This small molecule binds to this protein.
Small molecule (SMILES): O=C(O)CCCCCNC(=O)CCCC[C@H]1[C@H]2NC(=O)N[C@H]2C[S@@]1=O

Binding-site contacts:
Ligand atom CAV contacts residue TRP98 of chain 1.A at 4.0 Å (hydrophobic).
Ligand atom NAQ contacts residue ASP118 of chain 1.A at 3.1 Å (salt-bridge).
Ligand atom CAU contacts residue ASP17 of chain 1.A at 3.5 Å.
Ligand atom OAB contacts residue GLY38 of chain 1.A at 3.7 Å.
Ligand atom CAS contacts residue LYS111 of chain 1.D at 3.4 Å.
Ligand atom NAP contacts residue ALA76 of chain 1.A at 3.8 Å.
Ligand atom CAG contacts residue SER102 of chain 1.A at 3.9 Å.
Ligand atom CAN contacts residue SER35 of chain 1.A at 3.5 Å.
Ligand atom OAA contacts residue LYS111 of chain 1.D at 3.0 Å (salt-bridge).
Ligand atom OAD contacts residue TRP69 of chain 1.A at 4.0 Å.
Ligand atom OAC contacts residue TYR33 of chain 1.A at 2.5 Å (h-bond).
Ligand atom NAP contacts residue SER78 of chain 1.A at 3.0 Å (h-bond).
Ligand atom OAD contacts residue THR80 of chain 1.A at 2.4 Å (h-bond).
Ligand atom NAR contacts residue ASP17 of chain 1.A at 3.9 Å.
Ligand atom OAC contacts residue ASP17 of chain 1.A at 2.9 Å.
Ligand atom CAU contacts residue TYR33 of chain 1.A at 3.3 Å (hydrophobic).
Ligand atom OAD contacts residue LEU100 of chain 1.A at 3.4 Å.
Ligand atom OAB contacts residue TRP110 of chain 1.D at 3.9 Å.
Ligand atom CAM contacts residue TRP69 of chain 1.A at 3.5 Å (hydrophobic).
Ligand atom CAT contacts residue ASN39 of chain 1.A at 3.7 Å.
Ligand atom CAU contacts residue SER35 of chain 1.A at 3.8 Å.
Ligand atom CAW contacts residue TRP110 of chain 1.D at 3.7 Å (hydrophobic).
Ligand atom CAJ contacts residue TRP69 of chain 1.A at 3.8 Å (hydrophobic).
Ligand atom OAC contacts residue SER35 of chain 1.A at 3.8 Å.
Ligand atom CAJ contacts residue LEU100 of chain 1.A at 3.9 Å (hydrophobic).
Ligand atom CAI contacts residue TRP69 of chain 1.A at 3.8 Å (hydrophobic).
Ligand atom NAR contacts residue VAL37 of chain 1.A at 3.5 Å.
Ligand atom SAY contacts residue THR80 of chain 1.A at 3.5 Å (h-bond).
Ligand atom CAX contacts residue VAL37 of chain 1.A at 3.6 Å (hydrophobic).
Ligand atom CAG contacts residue LEU100 of chain 1.A at 4.0 Å (hydrophobic).
Ligand atom CAN contacts residue TRP69 of chain 1.A at 3.9 Å (hydrophobic).
Ligand atom CAL contacts residue LYS111 of chain 1.D at 3.6 Å.
Ligand atom OAB contacts residue ASN39 of chain 1.A at 2.9 Å (h-bond).
Ligand atom CAM contacts residue ASN39 of chain 1.A at 3.7 Å.
Ligand atom CAN contacts residue VAL37 of chain 1.A at 3.9 Å (hydrophobic).
Ligand atom NAR contacts residue SER35 of chain 1.A at 2.9 Å (h-bond).
Ligand atom CAO contacts residue TRP98 of chain 1.A at 3.4 Å (hydrophobic).
Ligand atom CAK contacts residue SER78 of chain 1.A at 3.6 Å.
Ligand atom SAY contacts residue TRP69 of chain 1.A at 3.7 Å.
Ligand atom NAQ contacts residue TYR33 of chain 1.A at 3.6 Å.

Sequence of chain 1.A:
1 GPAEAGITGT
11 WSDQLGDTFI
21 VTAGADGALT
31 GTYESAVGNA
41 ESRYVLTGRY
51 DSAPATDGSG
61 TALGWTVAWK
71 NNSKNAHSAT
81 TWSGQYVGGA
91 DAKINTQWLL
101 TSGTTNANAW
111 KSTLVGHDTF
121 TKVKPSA

Sequence of chain 1.D:
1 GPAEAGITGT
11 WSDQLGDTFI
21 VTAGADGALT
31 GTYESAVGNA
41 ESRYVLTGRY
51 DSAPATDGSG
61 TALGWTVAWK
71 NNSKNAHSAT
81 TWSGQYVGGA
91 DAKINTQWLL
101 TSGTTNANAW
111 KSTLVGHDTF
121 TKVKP